Sequence of chain 3.D:
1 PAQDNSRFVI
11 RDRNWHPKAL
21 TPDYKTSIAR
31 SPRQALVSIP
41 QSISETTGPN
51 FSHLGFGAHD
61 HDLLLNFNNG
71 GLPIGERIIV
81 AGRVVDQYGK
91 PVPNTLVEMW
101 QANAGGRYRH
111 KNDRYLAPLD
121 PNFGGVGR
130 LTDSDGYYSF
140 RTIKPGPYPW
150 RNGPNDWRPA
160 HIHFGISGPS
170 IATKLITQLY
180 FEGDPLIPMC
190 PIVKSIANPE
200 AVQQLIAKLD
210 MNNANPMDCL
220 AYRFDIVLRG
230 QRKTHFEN

This small molecule binds to this protein.
Small molecule (SMILES): Oc1ccc(F)cc1O

Binding-site contacts:
Ligand atom O8 contacts residue LYS193 of chain 3.D at 4.0 Å.
Ligand atom C1 contacts residue ILE195 of chain 3.D at 3.4 Å (hydrophobic).
Ligand atom C3 contacts residue LYS193 of chain 3.D at 3.8 Å.
Ligand atom C6 contacts residue VAL201 of chain 3.D at 3.5 Å (hydrophobic).
Ligand atom C6 contacts residue PRO198 of chain 3.D at 4.2 Å (hydrophobic).
Ligand atom O7 contacts residue ILE195 of chain 3.D at 2.7 Å (h-bond).
Ligand atom C5 contacts residue LYS193 of chain 3.D at 4.2 Å.
Ligand atom O7 contacts residue ASN197 of chain 3.D at 4.4 Å.
Ligand atom F9 contacts residue PRO187 of chain 3.D at 3.9 Å.
Ligand atom C4 contacts residue LYS193 of chain 3.D at 4.1 Å.
Ligand atom C6 contacts residue ILE195 of chain 3.D at 3.4 Å (hydrophobic).
Ligand atom C5 contacts residue PRO198 of chain 3.D at 4.2 Å (hydrophobic).
Ligand atom O7 contacts residue LYS193 of chain 3.D at 3.9 Å.
Ligand atom C5 contacts residue VAL201 of chain 3.D at 3.6 Å (hydrophobic).
Ligand atom C1 contacts residue LYS193 of chain 3.D at 3.8 Å.
Ligand atom C1 contacts residue PRO198 of chain 3.D at 4.4 Å (hydrophobic).
Ligand atom O7 contacts residue ALA196 of chain 3.D at 3.2 Å (h-bond).
Ligand atom C1 contacts residue ALA196 of chain 3.D at 4.0 Å (hydrophobic).
Ligand atom C2 contacts residue LYS193 of chain 3.D at 3.8 Å.
Ligand atom C6 contacts residue LYS193 of chain 3.D at 4.0 Å.